The small molecule below binds the protein below.
Small molecule (SMILES): CCCN(CCC)C(=O)[C@H](O)[C@H](O)CO

Sequence of chain 1.B:
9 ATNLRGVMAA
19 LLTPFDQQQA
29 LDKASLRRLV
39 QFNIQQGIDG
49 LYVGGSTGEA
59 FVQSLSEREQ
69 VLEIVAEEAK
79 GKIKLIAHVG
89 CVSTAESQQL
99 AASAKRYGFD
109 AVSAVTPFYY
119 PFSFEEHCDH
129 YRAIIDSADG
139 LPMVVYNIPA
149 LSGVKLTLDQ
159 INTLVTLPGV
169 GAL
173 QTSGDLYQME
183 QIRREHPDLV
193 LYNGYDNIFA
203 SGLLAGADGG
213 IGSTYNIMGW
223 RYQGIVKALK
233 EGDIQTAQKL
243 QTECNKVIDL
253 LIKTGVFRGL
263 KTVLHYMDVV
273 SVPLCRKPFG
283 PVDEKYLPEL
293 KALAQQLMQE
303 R

Binding-site contacts:
Ligand atom OAD contacts residue ASN199 of chain 1.B at 4.2 Å.
Ligand atom OAO contacts residue THR174 of chain 1.B at 3.8 Å.
Ligand atom CAF contacts residue PHE259 of chain 1.B at 4.4 Å (hydrophobic).
Ligand atom CAK contacts residue SER215 of chain 1.B at 4.4 Å.
Ligand atom OAM contacts residue SER215 of chain 1.B at 2.8 Å (h-bond).
Ligand atom CAL contacts residue SER215 of chain 1.B at 3.6 Å.
Ligand atom OAM contacts residue GLY196 of chain 1.B at 3.6 Å.
Ligand atom CAB contacts residue TYR197 of chain 1.B at 4.4 Å (hydrophobic).
Ligand atom CAF contacts residue VAL258 of chain 1.B at 4.5 Å (hydrophobic).
Ligand atom CAJ contacts residue ASP198 of chain 1.B at 3.8 Å.
Ligand atom CAL contacts residue THR55 of chain 1.B at 4.4 Å.
Ligand atom OAN contacts residue ASP198 of chain 1.B at 2.7 Å (salt-bridge).
Ligand atom OAO contacts residue TYR197 of chain 1.B at 4.3 Å.
Ligand atom CAK contacts residue GLY196 of chain 1.B at 3.7 Å.
Ligand atom CAJ contacts residue GLY196 of chain 1.B at 3.4 Å.
Ligand atom CAE contacts residue VAL258 of chain 1.B at 4.5 Å (hydrophobic).
Ligand atom CAB contacts residue ASN199 of chain 1.B at 4.3 Å.
Ligand atom OAD contacts residue ASP198 of chain 1.B at 3.8 Å.
Ligand atom OAN contacts residue GLY196 of chain 1.B at 3.0 Å (h-bond).
Ligand atom NAH contacts residue TYR197 of chain 1.B at 4.2 Å.
Ligand atom CAI contacts residue TYR197 of chain 1.B at 3.8 Å (hydrophobic).
Ligand atom OAO contacts residue GLY196 of chain 1.B at 3.6 Å (h-bond).
Ligand atom CAL contacts residue GLY196 of chain 1.B at 3.7 Å.
Ligand atom CAL contacts residue ASP198 of chain 1.B at 4.0 Å.
Ligand atom CAE contacts residue PHE259 of chain 1.B at 4.0 Å (hydrophobic).
Ligand atom CAL contacts residue GLY214 of chain 1.B at 4.2 Å.
Ligand atom OAM contacts residue KPI172 of chain 1.B at 4.0 Å.
Ligand atom OAD contacts residue TYR197 of chain 1.B at 4.1 Å.
Ligand atom OAO contacts residue KPI172 of chain 1.B at 4.5 Å.
Ligand atom CAB contacts residue ILE254 of chain 1.B at 4.3 Å (hydrophobic).
Ligand atom OAM contacts residue GLY214 of chain 1.B at 3.3 Å.
Ligand atom CAJ contacts residue TYR197 of chain 1.B at 3.6 Å (hydrophobic).
Ligand atom OAM contacts residue ILE213 of chain 1.B at 4.3 Å.
Ligand atom OAN contacts residue TYR197 of chain 1.B at 3.5 Å.
Ligand atom CAG contacts residue TYR197 of chain 1.B at 4.4 Å (hydrophobic).
Ligand atom OAM contacts residue ASP198 of chain 1.B at 2.8 Å (salt-bridge).
Ligand atom CAC contacts residue VAL258 of chain 1.B at 4.3 Å (hydrophobic).
Ligand atom CAL contacts residue KPI172 of chain 1.B at 3.4 Å.
Ligand atom CAI contacts residue ASP198 of chain 1.B at 4.3 Å.